This protein binds this small molecule.
Small molecule (SMILES): CC(=O)N[C@@H]1[C@@H](O)[C@H](O)[C@@H](CO)O[C@H]1O

Binding-site contacts:
Ligand atom O7 contacts residue ASN109 of chain 1.B at 3.9 Å.
Ligand atom C5 contacts residue HIS113 of chain 1.B at 4.0 Å.
Ligand atom O5 contacts residue HIS113 of chain 1.B at 3.8 Å.
Ligand atom O6 contacts residue NAG1 of chain 1.M at 3.8 Å.
Ligand atom O5 contacts residue SER111 of chain 1.B at 3.9 Å.
Ligand atom C7 contacts residue SER111 of chain 1.B at 4.2 Å.
Ligand atom C8 contacts residue SER111 of chain 1.B at 3.7 Å.
Ligand atom C6 contacts residue ASN109 of chain 1.B at 4.2 Å.
Ligand atom O6 contacts residue HIS113 of chain 1.B at 3.4 Å (h-bond).
Ligand atom C8 contacts residue SER110 of chain 1.B at 3.5 Å.
Ligand atom C5 contacts residue SER111 of chain 1.B at 4.2 Å.
Ligand atom O3 contacts residue NAG1 of chain 1.M at 3.8 Å.
Ligand atom O5 contacts residue ASN109 of chain 1.B at 2.5 Å (h-bond).
Ligand atom C1 contacts residue ASN109 of chain 1.B at 3.0 Å.
Ligand atom O7 contacts residue LYS75 of chain 1.B at 4.5 Å.
Ligand atom O6 contacts residue ASN109 of chain 1.B at 4.0 Å.
Ligand atom C7 contacts residue SER110 of chain 1.B at 4.0 Å.
Ligand atom C1 contacts residue SER111 of chain 1.B at 3.2 Å.
Ligand atom C4 contacts residue NAG1 of chain 1.M at 3.6 Å.
Ligand atom C6 contacts residue HIS113 of chain 1.B at 3.4 Å.
Ligand atom C2 contacts residue SER111 of chain 1.B at 4.4 Å.
Ligand atom C7 contacts residue ASN109 of chain 1.B at 4.3 Å.
Ligand atom O7 contacts residue SER110 of chain 1.B at 3.5 Å (h-bond).
Ligand atom C2 contacts residue ASN109 of chain 1.B at 4.1 Å.
Ligand atom O4 contacts residue NAG1 of chain 1.M at 3.0 Å.
Ligand atom C6 contacts residue NAG1 of chain 1.M at 3.7 Å.
Ligand atom C5 contacts residue NAG1 of chain 1.M at 4.4 Å.
Ligand atom C5 contacts residue ASN109 of chain 1.B at 3.8 Å.

Sequence of chain 1.B:
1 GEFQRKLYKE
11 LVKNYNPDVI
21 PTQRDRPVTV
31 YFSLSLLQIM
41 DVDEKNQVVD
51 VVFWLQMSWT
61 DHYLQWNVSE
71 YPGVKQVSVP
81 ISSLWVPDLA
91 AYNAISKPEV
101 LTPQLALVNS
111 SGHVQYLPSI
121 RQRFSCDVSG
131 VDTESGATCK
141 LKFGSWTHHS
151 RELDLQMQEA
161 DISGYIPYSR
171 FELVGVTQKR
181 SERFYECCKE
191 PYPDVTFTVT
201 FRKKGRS